Sequence of chain 1.C:
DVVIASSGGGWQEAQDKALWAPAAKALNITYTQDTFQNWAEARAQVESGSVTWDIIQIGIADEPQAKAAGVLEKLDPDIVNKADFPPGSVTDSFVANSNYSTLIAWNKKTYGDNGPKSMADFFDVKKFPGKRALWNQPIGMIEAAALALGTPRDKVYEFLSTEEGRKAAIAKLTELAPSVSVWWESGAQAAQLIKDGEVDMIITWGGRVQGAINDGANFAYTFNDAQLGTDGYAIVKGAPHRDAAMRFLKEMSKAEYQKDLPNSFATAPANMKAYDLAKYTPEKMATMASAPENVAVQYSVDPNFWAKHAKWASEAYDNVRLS

Binding-site contacts:
Ligand atom CG contacts residue ASP252 of chain 1.C at 3.2 Å.
Ligand atom CD contacts residue SER119 of chain 1.C at 3.6 Å.
Ligand atom OAR contacts residue SER28 of chain 1.C at 2.7 Å (h-bond).
Ligand atom OE2 contacts residue TRP32 of chain 1.C at 3.4 Å.
Ligand atom OAQ contacts residue ASP252 of chain 1.C at 2.7 Å (salt-bridge).
Ligand atom OAN contacts residue PHE57 of chain 1.C at 3.3 Å (h-bond).
Ligand atom OE1 contacts residue TYR121 of chain 1.C at 3.6 Å.
Ligand atom CA contacts residue TRP226 of chain 1.C at 3.6 Å (hydrophobic).
Ligand atom CD contacts residue THR288 of chain 1.C at 3.7 Å.
Ligand atom OAS contacts residue GLN58 of chain 1.C at 3.5 Å (h-bond).
Ligand atom CB contacts residue ASP252 of chain 1.C at 3.3 Å.
Ligand atom OE2 contacts residue SER119 of chain 1.C at 2.6 Å (h-bond).
Ligand atom OAR contacts residue GLN78 of chain 1.C at 3.1 Å (h-bond).
Ligand atom CAM contacts residue GLN58 of chain 1.C at 3.6 Å.
Ligand atom OXT contacts residue SER28 of chain 1.C at 3.2 Å (h-bond).
Ligand atom OAN contacts residue ASN59 of chain 1.C at 3.6 Å.
Ligand atom OXT contacts residue TRP226 of chain 1.C at 3.5 Å.
Ligand atom CAJ contacts residue SER28 of chain 1.C at 3.5 Å.
Ligand atom OE2 contacts residue ASP252 of chain 1.C at 2.6 Å (salt-bridge).
Ligand atom CD contacts residue TYR121 of chain 1.C at 3.6 Å (hydrophobic).
Ligand atom CAH contacts residue ASP252 of chain 1.C at 3.6 Å.
Ligand atom OAQ contacts residue GLN78 of chain 1.C at 3.6 Å.
Ligand atom CD contacts residue ASP252 of chain 1.C at 3.3 Å.
Ligand atom O contacts residue TRP226 of chain 1.C at 3.5 Å.
Ligand atom CA contacts residue ASP252 of chain 1.C at 3.6 Å.
Ligand atom OE2 contacts residue TYR121 of chain 1.C at 3.3 Å.
Ligand atom CAI contacts residue ASP252 of chain 1.C at 3.5 Å.
Ligand atom O contacts residue ARG229 of chain 1.C at 2.7 Å (salt-bridge).
Ligand atom C contacts residue ARG229 of chain 1.C at 3.5 Å.
Ligand atom OE1 contacts residue THR288 of chain 1.C at 2.6 Å (h-bond).
Ligand atom OAN contacts residue GLN58 of chain 1.C at 3.2 Å.
Ligand atom OXT contacts residue TRP32 of chain 1.C at 3.3 Å.
Ligand atom C contacts residue TRP226 of chain 1.C at 3.3 Å (hydrophobic).
Ligand atom CG contacts residue TRP32 of chain 1.C at 3.5 Å (hydrophobic).
Ligand atom N contacts residue ASP252 of chain 1.C at 2.8 Å (salt-bridge).
Ligand atom CB contacts residue TYR121 of chain 1.C at 3.4 Å (hydrophobic).
Ligand atom CAK contacts residue SER28 of chain 1.C at 3.7 Å.
Ligand atom CAL contacts residue GLN78 of chain 1.C at 3.7 Å.
Ligand atom OAT contacts residue GLN78 of chain 1.C at 2.8 Å (h-bond).
Ligand atom OXT contacts residue ARG229 of chain 1.C at 2.7 Å (salt-bridge).

This protein binds this small molecule.
Small molecule (SMILES): O=C(O)CC[C@H](NCC(=O)[C@@H](O)[C@H](O)[C@H](O)CO)C(=O)O